A protein and the small-molecule ligand that binds it are described below.
Small molecule (SMILES): CC(=O)N[C@@H]1[C@@H](O)[C@H](O)[C@@H](CO)O[C@H]1O

Sequence of chain 1.A:
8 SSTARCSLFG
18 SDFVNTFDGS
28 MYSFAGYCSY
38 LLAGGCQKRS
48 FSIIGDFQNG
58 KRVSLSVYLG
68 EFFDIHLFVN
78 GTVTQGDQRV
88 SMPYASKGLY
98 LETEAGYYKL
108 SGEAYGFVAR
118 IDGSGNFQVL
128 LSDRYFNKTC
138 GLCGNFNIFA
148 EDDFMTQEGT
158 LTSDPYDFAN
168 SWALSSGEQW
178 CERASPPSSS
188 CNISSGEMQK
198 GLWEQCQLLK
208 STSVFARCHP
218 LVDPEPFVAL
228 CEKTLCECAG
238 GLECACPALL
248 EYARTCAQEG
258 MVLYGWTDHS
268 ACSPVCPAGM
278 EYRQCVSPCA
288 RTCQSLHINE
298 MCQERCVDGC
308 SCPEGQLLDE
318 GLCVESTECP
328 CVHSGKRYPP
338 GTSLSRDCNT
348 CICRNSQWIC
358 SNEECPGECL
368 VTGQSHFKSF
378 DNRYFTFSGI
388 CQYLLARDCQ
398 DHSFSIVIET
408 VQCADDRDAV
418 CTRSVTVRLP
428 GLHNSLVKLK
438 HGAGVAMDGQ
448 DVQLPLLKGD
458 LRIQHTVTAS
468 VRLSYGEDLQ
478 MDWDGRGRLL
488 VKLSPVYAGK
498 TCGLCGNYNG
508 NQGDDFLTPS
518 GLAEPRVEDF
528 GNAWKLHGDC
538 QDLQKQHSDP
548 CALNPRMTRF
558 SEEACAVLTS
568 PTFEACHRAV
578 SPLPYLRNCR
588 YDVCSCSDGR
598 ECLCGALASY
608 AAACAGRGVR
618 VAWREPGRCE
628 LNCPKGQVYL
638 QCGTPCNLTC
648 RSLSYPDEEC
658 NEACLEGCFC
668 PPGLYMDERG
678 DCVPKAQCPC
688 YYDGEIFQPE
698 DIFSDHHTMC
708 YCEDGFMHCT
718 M

Binding-site contacts:
Ligand atom C4 contacts residue ASN134 of chain 1.A at 4.2 Å.
Ligand atom C5 contacts residue ASN134 of chain 1.A at 3.6 Å.
Ligand atom C1 contacts residue ASN134 of chain 1.A at 1.4 Å.
Ligand atom C3 contacts residue ASN134 of chain 1.A at 3.8 Å.
Ligand atom C8 contacts residue ASN144 of chain 1.A at 3.6 Å.
Ligand atom C7 contacts residue ASN134 of chain 1.A at 3.0 Å.
Ligand atom C8 contacts residue ASN134 of chain 1.A at 3.6 Å.
Ligand atom O7 contacts residue PHE133 of chain 1.A at 4.3 Å.
Ligand atom C8 contacts residue PHE133 of chain 1.A at 4.3 Å (hydrophobic).
Ligand atom O7 contacts residue ASN134 of chain 1.A at 3.1 Å (h-bond).
Ligand atom N2 contacts residue ASN134 of chain 1.A at 2.9 Å (h-bond).
Ligand atom O5 contacts residue ASN134 of chain 1.A at 2.4 Å (h-bond).
Ligand atom C2 contacts residue ASN134 of chain 1.A at 2.5 Å.